The small molecule below binds the protein below.
Small molecule (SMILES): Nc1ncnc2c1ncn2[C@H]1C[C@H](O[P](=O)(O)OC[C@H]2O[C@@H](n3cnc4c(N)ncnc43)C[C@@H]2O[P](=O)(O)OC[C@H]2O[C@@H](n3cnc4c(N)ncnc43)C[C@@H]2O)[C@@H](COP(=O)=O)O1

Sequence of chain 2.H:
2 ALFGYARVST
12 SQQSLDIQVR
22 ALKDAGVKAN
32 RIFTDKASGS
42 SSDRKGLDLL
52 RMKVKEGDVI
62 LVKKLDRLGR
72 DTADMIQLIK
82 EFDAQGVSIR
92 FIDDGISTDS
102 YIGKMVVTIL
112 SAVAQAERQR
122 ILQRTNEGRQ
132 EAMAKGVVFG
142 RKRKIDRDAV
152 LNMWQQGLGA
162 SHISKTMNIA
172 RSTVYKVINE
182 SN

Binding-site contacts:
Ligand atom OP1 contacts residue ARG68 of chain 2.H at 3.1 Å (salt-bridge).
Ligand atom OP2 contacts residue ARG8 of chain 2.H at 2.5 Å (salt-bridge).
Ligand atom C2 contacts residue ARG130 of chain 2.H at 3.5 Å.
Ligand atom C4 contacts residue ARG130 of chain 2.H at 3.8 Å.
Ligand atom C8 contacts residue SER10 of chain 2.H at 3.9 Å.
Ligand atom C8 contacts residue THR11 of chain 2.H at 4.0 Å.
Ligand atom OP1 contacts residue ARG119 of chain 2.H at 3.7 Å.
Ligand atom C4' contacts residue ARG130 of chain 2.H at 2.8 Å.
Ligand atom OP2 contacts residue ARG119 of chain 2.H at 3.2 Å (salt-bridge).
Ligand atom O3' contacts residue ARG130 of chain 2.H at 3.4 Å (salt-bridge).
Ligand atom C5' contacts residue SER10 of chain 2.H at 2.7 Å.
Ligand atom N9 contacts residue ARG130 of chain 2.H at 3.8 Å.
Ligand atom OP1 contacts residue ARG8 of chain 2.H at 4.0 Å.
Ligand atom C3' contacts residue ARG130 of chain 2.H at 3.6 Å.
Ligand atom C5' contacts residue ARG130 of chain 2.H at 4.0 Å.
Ligand atom OP2 contacts residue SER10 of chain 2.H at 2.5 Å (h-bond).
Ligand atom C4' contacts residue SER10 of chain 2.H at 3.8 Å.
Ligand atom O4' contacts residue ARG130 of chain 2.H at 2.6 Å (salt-bridge).
Ligand atom N7 contacts residue THR11 of chain 2.H at 3.6 Å.
Ligand atom N3 contacts residue ARG130 of chain 2.H at 3.5 Å (salt-bridge).
Ligand atom P contacts residue ARG8 of chain 2.H at 3.6 Å.
Ligand atom C2' contacts residue ARG130 of chain 2.H at 4.2 Å.
Ligand atom O5' contacts residue ARG119 of chain 2.H at 3.5 Å (salt-bridge).
Ligand atom O5' contacts residue SER10 of chain 2.H at 2.5 Å (h-bond).
Ligand atom C3' contacts residue SER10 of chain 2.H at 3.9 Å.
Ligand atom C4' contacts residue LEU123 of chain 2.H at 4.2 Å (hydrophobic).
Ligand atom P contacts residue ARG119 of chain 2.H at 3.6 Å.
Ligand atom C5' contacts residue LEU123 of chain 2.H at 4.0 Å (hydrophobic).
Ligand atom C1' contacts residue ARG130 of chain 2.H at 3.4 Å.
Ligand atom P contacts residue SER10 of chain 2.H at 1.6 Å.
Ligand atom C2' contacts residue SER10 of chain 2.H at 4.0 Å.
Ligand atom OP1 contacts residue SER10 of chain 2.H at 2.5 Å (h-bond).